Sequence of chain 1.B:
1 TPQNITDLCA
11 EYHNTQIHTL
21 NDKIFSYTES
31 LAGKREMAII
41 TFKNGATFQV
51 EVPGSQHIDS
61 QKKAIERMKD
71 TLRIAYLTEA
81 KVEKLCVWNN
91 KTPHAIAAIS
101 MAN

Binding-site contacts:
Ligand atom C3 contacts residue GAL1 of chain 1.CA at 0.1 Å.
Ligand atom O6 contacts residue GLN56 of chain 1.B at 3.4 Å (h-bond).
Ligand atom C3 contacts residue ASN90 of chain 1.B at 4.0 Å.
Ligand atom O1 contacts residue GAL1 of chain 1.CA at 1.1 Å.
Ligand atom O4 contacts residue GLN56 of chain 1.B at 3.4 Å.
Ligand atom C1 contacts residue GAL1 of chain 1.CA at 0.4 Å.
Ligand atom O6 contacts residue HIS57 of chain 1.B at 3.7 Å.
Ligand atom C4 contacts residue GAL1 of chain 1.CA at 0.2 Å.
Ligand atom O3 contacts residue ASN90 of chain 1.B at 3.0 Å (h-bond).
Ligand atom C2 contacts residue GAL1 of chain 1.CA at 0.3 Å.
Ligand atom O1 contacts residue TRP88 of chain 1.B at 3.7 Å.
Ligand atom C6 contacts residue GLU51 of chain 1.B at 4.1 Å.
Ligand atom C4 contacts residue LYS91 of chain 1.B at 3.6 Å.
Ligand atom C4 contacts residue TRP88 of chain 1.B at 3.6 Å (hydrophobic).
Ligand atom O4 contacts residue GAL1 of chain 1.CA at 0.1 Å (h-bond).
Ligand atom C6 contacts residue TRP88 of chain 1.B at 3.5 Å (hydrophobic).
Ligand atom O5 contacts residue GLN56 of chain 1.B at 3.6 Å (h-bond).
Ligand atom O6 contacts residue GLN61 of chain 1.B at 3.2 Å (h-bond).
Ligand atom C6 contacts residue HIS57 of chain 1.B at 3.7 Å.
Ligand atom O3 contacts residue LYS91 of chain 1.B at 2.8 Å (salt-bridge).
Ligand atom O6 contacts residue GAL1 of chain 1.CA at 0.2 Å (h-bond).
Ligand atom C5 contacts residue GAL1 of chain 1.CA at 0.2 Å.
Ligand atom O2 contacts residue ASN90 of chain 1.B at 3.0 Å (h-bond).
Ligand atom O4 contacts residue LYS91 of chain 1.B at 2.8 Å (salt-bridge).
Ligand atom C2 contacts residue LYS91 of chain 1.B at 3.8 Å.
Ligand atom O2 contacts residue GAL1 of chain 1.CA at 0.3 Å (h-bond).
Ligand atom C4 contacts residue GLU51 of chain 1.B at 3.3 Å.
Ligand atom O5 contacts residue GAL1 of chain 1.CA at 0.3 Å (h-bond).
Ligand atom C6 contacts residue GAL1 of chain 1.CA at 0.7 Å.
Ligand atom C2 contacts residue ASN90 of chain 1.B at 4.3 Å.
Ligand atom O3 contacts residue GLU51 of chain 1.B at 4.1 Å.
Ligand atom C3 contacts residue LYS91 of chain 1.B at 3.6 Å.
Ligand atom C5 contacts residue TRP88 of chain 1.B at 3.6 Å (hydrophobic).
Ligand atom O3 contacts residue TRP88 of chain 1.B at 3.5 Å.
Ligand atom O6 contacts residue TRP88 of chain 1.B at 3.9 Å.
Ligand atom O3 contacts residue GAL1 of chain 1.CA at 0.2 Å (h-bond).
Ligand atom C6 contacts residue GLN61 of chain 1.B at 4.1 Å.
Ligand atom O4 contacts residue GLU51 of chain 1.B at 2.7 Å (salt-bridge).
Ligand atom C6 contacts residue GLN56 of chain 1.B at 4.0 Å.
Ligand atom C3 contacts residue TRP88 of chain 1.B at 3.5 Å (hydrophobic).

The protein below binds the small molecule below.
Small molecule (SMILES): OC[C@H]1O[C@H](O)[C@H](O)[C@@H](O)[C@H]1O